Sequence of chain 1.A:
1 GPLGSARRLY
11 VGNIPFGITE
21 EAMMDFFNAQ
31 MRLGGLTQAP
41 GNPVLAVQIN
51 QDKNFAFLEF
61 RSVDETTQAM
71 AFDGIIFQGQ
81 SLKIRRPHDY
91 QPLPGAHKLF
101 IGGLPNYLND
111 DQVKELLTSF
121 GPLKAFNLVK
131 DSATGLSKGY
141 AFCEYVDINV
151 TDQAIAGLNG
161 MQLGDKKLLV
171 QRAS

Sequence of chain 1.B:
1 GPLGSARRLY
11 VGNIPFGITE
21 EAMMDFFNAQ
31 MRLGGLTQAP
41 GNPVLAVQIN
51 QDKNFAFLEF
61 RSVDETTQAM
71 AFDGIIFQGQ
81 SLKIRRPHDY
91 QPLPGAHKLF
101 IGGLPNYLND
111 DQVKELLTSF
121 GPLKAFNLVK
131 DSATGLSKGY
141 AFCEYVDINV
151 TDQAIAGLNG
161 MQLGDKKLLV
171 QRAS

The protein below binds the small molecule below.
Small molecule (SMILES): Nc1ccn([C@H]2C[C@H](O)[C@@H](CO[P](=O)(O)O[C@H]3C[C@H](n4ccc(=O)[nH]c4=O)O[C@@H]3CO[P](=O)(O)O[C@H]3C[C@H](n4cc(Br)c(=O)[nH]c4=O)O[C@@H]3CO[P](=O)(O)O[C@H]3C[C@H](n4ccc(=O)[nH]c4=O)O[C@@H]3CO[P](=O)(O)O[C@H]3C[C@H](n4ccc(=O)[nH]c4=O)O[C@@H]3CO)O2)c(=O)n1

Binding-site contacts:
Ligand atom O4' contacts residue PHE57 of chain 1.A at 3.2 Å.
Ligand atom C4' contacts residue TYR140 of chain 1.B at 3.4 Å (hydrophobic).
Ligand atom N3 contacts residue ALA173 of chain 1.B at 2.9 Å (h-bond).
Ligand atom OP1 contacts residue LYS53 of chain 1.A at 2.8 Å (salt-bridge).
Ligand atom O5' contacts residue TYR10 of chain 1.A at 3.1 Å (h-bond).
Ligand atom O4 contacts residue ARG85 of chain 1.A at 3.2 Å.
Ligand atom N4 contacts residue SO41 of chain 1.I at 3.4 Å (h-bond).
Ligand atom OP1 contacts residue SER132 of chain 1.B at 3.5 Å.
Ligand atom C1' contacts residue PHE57 of chain 1.A at 3.5 Å (hydrophobic).
Ligand atom O2 contacts residue ASN127 of chain 1.B at 3.1 Å (h-bond).
Ligand atom OP2 contacts residue LYS138 of chain 1.B at 2.7 Å (salt-bridge).
Ligand atom O2 contacts residue PHE57 of chain 1.A at 3.3 Å.
Ligand atom N1 contacts residue LYS53 of chain 1.A at 3.4 Å (salt-bridge).
Ligand atom O4 contacts residue GLN171 of chain 1.B at 2.7 Å (h-bond).
Ligand atom OP2 contacts residue SER132 of chain 1.B at 2.9 Å (h-bond).
Ligand atom O2 contacts residue ARG8 of chain 1.A at 3.0 Å (salt-bridge).
Ligand atom O4 contacts residue LYS98 of chain 1.B at 2.9 Å (salt-bridge).
Ligand atom O4 contacts residue ASP89 of chain 1.A at 3.1 Å (salt-bridge).
Ligand atom O2 contacts residue HIS88 of chain 1.A at 3.0 Å (h-bond).
Ligand atom OP1 contacts residue LYS83 of chain 1.A at 2.8 Å (salt-bridge).
Ligand atom O2 contacts residue LYS53 of chain 1.A at 3.3 Å.
Ligand atom C5' contacts residue TYR140 of chain 1.B at 3.3 Å (hydrophobic).
Ligand atom O2 contacts residue ALA173 of chain 1.B at 3.5 Å (h-bond).
Ligand atom N3 contacts residue LYS53 of chain 1.A at 3.4 Å (salt-bridge).
Ligand atom C2 contacts residue PHE142 of chain 1.B at 3.5 Å (hydrophobic).
Ligand atom O2 contacts residue PRO87 of chain 1.A at 3.3 Å.
Ligand atom N3 contacts residue ARG8 of chain 1.A at 3.4 Å.
Ligand atom C2 contacts residue ARG8 of chain 1.A at 3.5 Å.
Ligand atom O2 contacts residue ARG8 of chain 1.A at 3.4 Å (salt-bridge).
Ligand atom P contacts residue TYR10 of chain 1.A at 3.6 Å.
Ligand atom O4 contacts residue HIS88 of chain 1.A at 3.5 Å (h-bond).
Ligand atom C2 contacts residue LYS53 of chain 1.A at 3.2 Å.
Ligand atom O4' contacts residue TYR10 of chain 1.A at 3.5 Å.
Ligand atom O4 contacts residue ASN54 of chain 1.A at 3.5 Å.
Ligand atom N3 contacts residue ARG86 of chain 1.A at 3.2 Å (salt-bridge).
Ligand atom OP2 contacts residue TYR10 of chain 1.A at 2.8 Å (h-bond).
Ligand atom O4' contacts residue GLN48 of chain 1.A at 3.2 Å (h-bond).
Ligand atom O4 contacts residue PRO87 of chain 1.A at 3.5 Å.
Ligand atom O4' contacts residue TYR140 of chain 1.B at 3.5 Å.
Ligand atom N3 contacts residue PHE142 of chain 1.B at 3.5 Å.